The small molecule below binds the protein below.
Small molecule (SMILES): CC(=O)N[C@H]1[C@H](O[C@H]2[C@H](O)[C@@H](NC(C)=O)CO[C@@H]2CO)O[C@H](CO)[C@@H](O)[C@@H]1O

Sequence of chain 50.Y:
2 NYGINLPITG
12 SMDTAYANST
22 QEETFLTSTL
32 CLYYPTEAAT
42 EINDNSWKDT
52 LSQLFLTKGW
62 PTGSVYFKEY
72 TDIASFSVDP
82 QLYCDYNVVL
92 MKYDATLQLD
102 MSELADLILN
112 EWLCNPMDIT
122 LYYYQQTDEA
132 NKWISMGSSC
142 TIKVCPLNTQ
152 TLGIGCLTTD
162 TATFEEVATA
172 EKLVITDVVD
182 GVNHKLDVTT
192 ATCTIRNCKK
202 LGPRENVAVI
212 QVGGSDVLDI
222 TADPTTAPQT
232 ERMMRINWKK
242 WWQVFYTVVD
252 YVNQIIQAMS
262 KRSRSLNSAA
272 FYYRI

Binding-site contacts:
Ligand atom C4 contacts residue ASN19 of chain 50.Y at 4.5 Å.
Ligand atom C2 contacts residue ASN19 of chain 50.Y at 3.4 Å.
Ligand atom C6 contacts residue ASN19 of chain 50.Y at 4.1 Å.
Ligand atom O6 contacts residue ASN19 of chain 50.Y at 4.4 Å.
Ligand atom C1 contacts residue ASN19 of chain 50.Y at 1.9 Å.
Ligand atom N2 contacts residue ASN19 of chain 50.Y at 4.0 Å.
Ligand atom C5 contacts residue ASN19 of chain 50.Y at 3.3 Å.
Ligand atom O5 contacts residue ASN19 of chain 50.Y at 2.2 Å (h-bond).
Ligand atom C3 contacts residue ASN19 of chain 50.Y at 4.4 Å.
Ligand atom O7 contacts residue ASN19 of chain 50.Y at 4.4 Å.
Ligand atom C8 contacts residue TYR17 of chain 50.Y at 4.0 Å (hydrophobic).